Sequence of chain 59.BA:
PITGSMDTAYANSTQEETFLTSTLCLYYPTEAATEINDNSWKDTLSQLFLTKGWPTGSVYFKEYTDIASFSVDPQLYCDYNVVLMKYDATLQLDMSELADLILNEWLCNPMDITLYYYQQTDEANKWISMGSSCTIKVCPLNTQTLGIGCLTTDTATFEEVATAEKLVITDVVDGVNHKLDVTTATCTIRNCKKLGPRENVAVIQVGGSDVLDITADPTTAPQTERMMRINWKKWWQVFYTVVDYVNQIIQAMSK

This small molecule binds to this protein.
Small molecule (SMILES): CC(=O)N[C@H]1[C@H](O[C@H]2[C@H](O)[C@@H](NC(C)=O)CO[C@@H]2CO)O[C@H](CO)[C@@H](O)[C@@H]1O

Binding-site contacts:
Ligand atom C5 contacts residue ASN19 of chain 59.BA at 3.5 Å.
Ligand atom O5 contacts residue ASN19 of chain 59.BA at 2.5 Å (h-bond).
Ligand atom C3 contacts residue ASN19 of chain 59.BA at 4.0 Å.
Ligand atom C2 contacts residue ASN19 of chain 59.BA at 2.9 Å.
Ligand atom C8 contacts residue TYR17 of chain 59.BA at 4.4 Å (hydrophobic).
Ligand atom C7 contacts residue ASN19 of chain 59.BA at 3.8 Å.
Ligand atom N2 contacts residue ASN19 of chain 59.BA at 3.2 Å (h-bond).
Ligand atom O7 contacts residue ASN19 of chain 59.BA at 4.2 Å.
Ligand atom C1 contacts residue ASN19 of chain 59.BA at 1.6 Å.
Ligand atom C4 contacts residue ASN19 of chain 59.BA at 4.4 Å.